Binding-site contacts:
Ligand atom C3 contacts residue ASN258 of chain 1.A at 3.8 Å.
Ligand atom C5 contacts residue ILE334 of chain 1.A at 4.0 Å (hydrophobic).
Ligand atom O7 contacts residue CYS257 of chain 1.A at 4.3 Å.
Ligand atom C8 contacts residue ASN258 of chain 1.A at 3.6 Å.
Ligand atom C3 contacts residue THR336 of chain 1.A at 4.5 Å.
Ligand atom C8 contacts residue ASN222 of chain 1.A at 3.9 Å.
Ligand atom O6 contacts residue ILE334 of chain 1.A at 3.0 Å.
Ligand atom O3 contacts residue HIS256 of chain 1.A at 3.2 Å (h-bond).
Ligand atom C8 contacts residue HIS256 of chain 1.A at 1.6 Å.
Ligand atom O7 contacts residue ASN258 of chain 1.A at 2.8 Å (h-bond).
Ligand atom O7 contacts residue HIS256 of chain 1.A at 3.0 Å.
Ligand atom C1 contacts residue ASN258 of chain 1.A at 2.1 Å.
Ligand atom C4 contacts residue ASN258 of chain 1.A at 4.2 Å.
Ligand atom N2 contacts residue CYS257 of chain 1.A at 3.9 Å.
Ligand atom N2 contacts residue ASN258 of chain 1.A at 2.2 Å (h-bond).
Ligand atom C5 contacts residue ASN258 of chain 1.A at 4.3 Å.
Ligand atom O7 contacts residue ASN222 of chain 1.A at 3.5 Å (h-bond).
Ligand atom N2 contacts residue HIS256 of chain 1.A at 2.1 Å.
Ligand atom O5 contacts residue ILE334 of chain 1.A at 3.0 Å.
Ligand atom C2 contacts residue HIS256 of chain 1.A at 3.5 Å.
Ligand atom C6 contacts residue THR336 of chain 1.A at 4.3 Å.
Ligand atom C1 contacts residue THR336 of chain 1.A at 2.6 Å.
Ligand atom C7 contacts residue ASN222 of chain 1.A at 4.0 Å.
Ligand atom C5 contacts residue THR336 of chain 1.A at 3.5 Å.
Ligand atom C1 contacts residue CYS257 of chain 1.A at 4.3 Å (hydrophobic).
Ligand atom C2 contacts residue ASN258 of chain 1.A at 2.2 Å.
Ligand atom C1 contacts residue ILE335 of chain 1.A at 4.3 Å (hydrophobic).
Ligand atom C1 contacts residue HIS256 of chain 1.A at 4.4 Å.
Ligand atom C6 contacts residue ILE334 of chain 1.A at 4.0 Å (hydrophobic).
Ligand atom C8 contacts residue CYS257 of chain 1.A at 3.0 Å (hydrophobic).
Ligand atom C3 contacts residue HIS256 of chain 1.A at 3.6 Å.
Ligand atom C1 contacts residue ILE334 of chain 1.A at 3.8 Å (hydrophobic).
Ligand atom N2 contacts residue THR336 of chain 1.A at 3.7 Å.
Ligand atom C2 contacts residue THR336 of chain 1.A at 3.8 Å.
Ligand atom O3 contacts residue ASN258 of chain 1.A at 4.0 Å.
Ligand atom C7 contacts residue CYS257 of chain 1.A at 3.9 Å (hydrophobic).
Ligand atom C7 contacts residue ASN258 of chain 1.A at 2.6 Å.
Ligand atom C7 contacts residue HIS256 of chain 1.A at 2.0 Å.
Ligand atom O5 contacts residue ASN258 of chain 1.A at 3.2 Å (h-bond).
Ligand atom O5 contacts residue THR336 of chain 1.A at 3.1 Å (h-bond).

This protein binds this small molecule.
Small molecule (SMILES): CC(=O)N[C@@H]1[C@@H](O)[C@H](O)[C@@H](CO)O[C@H]1O

Sequence of chain 1.A:
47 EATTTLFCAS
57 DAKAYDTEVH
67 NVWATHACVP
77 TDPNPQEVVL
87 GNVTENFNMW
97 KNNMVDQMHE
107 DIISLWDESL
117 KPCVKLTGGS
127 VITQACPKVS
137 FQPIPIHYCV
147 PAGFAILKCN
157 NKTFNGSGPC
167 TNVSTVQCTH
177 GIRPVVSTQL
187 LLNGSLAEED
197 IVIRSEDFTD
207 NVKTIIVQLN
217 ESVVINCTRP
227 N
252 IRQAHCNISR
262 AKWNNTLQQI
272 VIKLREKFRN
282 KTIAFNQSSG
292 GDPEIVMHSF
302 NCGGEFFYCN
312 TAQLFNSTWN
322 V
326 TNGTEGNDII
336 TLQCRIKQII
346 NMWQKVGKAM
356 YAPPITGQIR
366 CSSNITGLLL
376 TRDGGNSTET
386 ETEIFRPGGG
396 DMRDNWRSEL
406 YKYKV